A protein and the small-molecule ligand that binds it are described below.
Small molecule (SMILES): NS(=O)(=O)c1ccc(CCC(=O)O)cc1

Binding-site contacts:
Ligand atom C3 contacts residue HIS94 of chain 1.B at 4.2 Å.
Ligand atom C3 contacts residue PHE91 of chain 1.B at 4.2 Å (hydrophobic).
Ligand atom C4 contacts residue LEU198 of chain 1.B at 4.2 Å (hydrophobic).
Ligand atom O1 contacts residue VAL143 of chain 1.B at 3.7 Å.
Ligand atom C1 contacts residue ZN1 of chain 1.F at 4.0 Å.
Ligand atom N3 contacts residue HIS94 of chain 1.B at 3.5 Å (h-bond).
Ligand atom O1 contacts residue HIS119 of chain 1.B at 3.2 Å (h-bond).
Ligand atom N3 contacts residue HIS200 of chain 1.B at 4.2 Å.
Ligand atom S contacts residue HIS94 of chain 1.B at 4.0 Å.
Ligand atom O4 contacts residue HIS67 of chain 1.B at 4.2 Å.
Ligand atom N3 contacts residue HIS96 of chain 1.B at 3.4 Å (h-bond).
Ligand atom C2 contacts residue LEU198 of chain 1.B at 3.9 Å (hydrophobic).
Ligand atom C5 contacts residue LEU198 of chain 1.B at 4.1 Å (hydrophobic).
Ligand atom C6 contacts residue LEU198 of chain 1.B at 3.9 Å (hydrophobic).
Ligand atom N3 contacts residue THR199 of chain 1.B at 2.7 Å (h-bond).
Ligand atom O2 contacts residue SER197 of chain 1.B at 3.9 Å.
Ligand atom C1 contacts residue LEU198 of chain 1.B at 3.8 Å (hydrophobic).
Ligand atom O4 contacts residue GLN92 of chain 1.B at 3.0 Å (h-bond).
Ligand atom O2 contacts residue THR199 of chain 1.B at 2.9 Å (h-bond).
Ligand atom C2 contacts residue HIS94 of chain 1.B at 3.6 Å.
Ligand atom C6 contacts residue HIS200 of chain 1.B at 3.5 Å.
Ligand atom S contacts residue THR199 of chain 1.B at 3.9 Å.
Ligand atom C1 contacts residue HIS94 of chain 1.B at 3.7 Å.
Ligand atom O2 contacts residue TRP209 of chain 1.B at 3.6 Å.
Ligand atom O2 contacts residue LEU198 of chain 1.B at 3.0 Å.
Ligand atom C8 contacts residue HIS67 of chain 1.B at 3.8 Å.
Ligand atom N3 contacts residue ZN1 of chain 1.F at 2.1 Å.
Ligand atom C8 contacts residue GLN92 of chain 1.B at 3.7 Å.
Ligand atom S contacts residue ZN1 of chain 1.F at 3.1 Å.
Ligand atom C5 contacts residue HIS200 of chain 1.B at 3.5 Å.
Ligand atom C3 contacts residue LEU198 of chain 1.B at 4.1 Å (hydrophobic).
Ligand atom C3 contacts residue GLN92 of chain 1.B at 4.0 Å.
Ligand atom S contacts residue TRP209 of chain 1.B at 4.2 Å.
Ligand atom C9 contacts residue GLN92 of chain 1.B at 3.7 Å.
Ligand atom O1 contacts residue ZN1 of chain 1.F at 2.9 Å.
Ligand atom N3 contacts residue HIS119 of chain 1.B at 3.6 Å (h-bond).
Ligand atom O1 contacts residue TRP209 of chain 1.B at 3.6 Å.
Ligand atom O1 contacts residue HIS94 of chain 1.B at 3.6 Å.
Ligand atom S contacts residue HIS119 of chain 1.B at 4.0 Å.
Ligand atom C9 contacts residue HIS67 of chain 1.B at 4.2 Å.

Sequence of chain 1.B:
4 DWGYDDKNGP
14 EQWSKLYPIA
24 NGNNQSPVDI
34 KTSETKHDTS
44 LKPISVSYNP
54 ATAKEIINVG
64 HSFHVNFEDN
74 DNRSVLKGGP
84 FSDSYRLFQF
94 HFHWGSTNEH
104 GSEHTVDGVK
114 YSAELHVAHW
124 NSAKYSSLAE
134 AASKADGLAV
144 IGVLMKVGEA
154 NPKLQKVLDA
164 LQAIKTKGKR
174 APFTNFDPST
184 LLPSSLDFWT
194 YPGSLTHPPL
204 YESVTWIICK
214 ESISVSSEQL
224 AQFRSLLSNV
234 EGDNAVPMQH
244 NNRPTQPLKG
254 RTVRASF